Binding-site contacts:
Ligand atom N3 contacts residue ILE182 of chain 1.A at 4.3 Å.
Ligand atom C2 contacts residue LEU205 of chain 1.A at 4.1 Å (hydrophobic).
Ligand atom O5' contacts residue SER184 of chain 1.A at 4.2 Å.
Ligand atom O5' contacts residue LYS185 of chain 1.A at 3.6 Å (salt-bridge).
Ligand atom N6 contacts residue ASN48 of chain 1.G at 3.4 Å (h-bond).
Ligand atom O3B contacts residue LYS185 of chain 1.A at 3.8 Å.
Ligand atom N9 contacts residue ARG50 of chain 1.G at 4.2 Å.
Ligand atom C4' contacts residue PHE183 of chain 1.A at 3.3 Å (hydrophobic).
Ligand atom O2A contacts residue ARG50 of chain 1.G at 3.6 Å.
Ligand atom C6 contacts residue ARG50 of chain 1.G at 3.3 Å.
Ligand atom O3A contacts residue LYS185 of chain 1.A at 3.4 Å.
Ligand atom O1A contacts residue PHE333 of chain 1.A at 3.9 Å.
Ligand atom C5 contacts residue ARG50 of chain 1.G at 3.4 Å.
Ligand atom O4' contacts residue PHE183 of chain 1.A at 4.0 Å.
Ligand atom C5' contacts residue PHE183 of chain 1.A at 3.3 Å (hydrophobic).
Ligand atom O5' contacts residue PHE183 of chain 1.A at 3.8 Å.
Ligand atom N3 contacts residue ARG50 of chain 1.G at 4.1 Å.
Ligand atom C2' contacts residue ARG50 of chain 1.G at 4.2 Å.
Ligand atom C6 contacts residue ASN48 of chain 1.G at 4.1 Å.
Ligand atom N1 contacts residue ARG50 of chain 1.G at 2.9 Å (salt-bridge).
Ligand atom O2G contacts residue ARG50 of chain 1.G at 2.5 Å (salt-bridge).
Ligand atom O3G contacts residue ARG50 of chain 1.G at 3.8 Å.
Ligand atom N1 contacts residue ASN48 of chain 1.G at 3.9 Å.
Ligand atom N1 contacts residue ILE49 of chain 1.G at 3.8 Å.
Ligand atom C1' contacts residue ILE182 of chain 1.A at 3.7 Å (hydrophobic).
Ligand atom C4 contacts residue ARG50 of chain 1.G at 4.0 Å.
Ligand atom O1B contacts residue LYS185 of chain 1.A at 2.2 Å.
Ligand atom C5' contacts residue SER184 of chain 1.A at 4.1 Å.
Ligand atom N1 contacts residue TYR330 of chain 1.A at 3.8 Å.
Ligand atom C5' contacts residue PHE333 of chain 1.A at 3.9 Å (hydrophobic).
Ligand atom N7 contacts residue ARG50 of chain 1.G at 3.2 Å.
Ligand atom PG contacts residue ARG50 of chain 1.G at 3.9 Å.
Ligand atom C8 contacts residue ARG50 of chain 1.G at 3.4 Å.
Ligand atom N6 contacts residue ARG50 of chain 1.G at 3.2 Å.
Ligand atom O4' contacts residue ILE182 of chain 1.A at 3.2 Å.
Ligand atom PB contacts residue LYS185 of chain 1.A at 3.5 Å.
Ligand atom C2 contacts residue ARG50 of chain 1.G at 3.5 Å.
Ligand atom N6 contacts residue TYR330 of chain 1.A at 3.0 Å (h-bond).
Ligand atom O1A contacts residue GLY334 of chain 1.A at 3.3 Å.
Ligand atom C6 contacts residue TYR330 of chain 1.A at 3.7 Å (hydrophobic).

The protein below binds the small molecule below.
Small molecule (SMILES): Nc1ncnc2c1ncn2[C@@H]1O[C@H](COP(=O)(O)OP(=O)(O)OP(O)(O)=S)[C@@H](O)[C@H]1O

Sequence of chain 1.G:
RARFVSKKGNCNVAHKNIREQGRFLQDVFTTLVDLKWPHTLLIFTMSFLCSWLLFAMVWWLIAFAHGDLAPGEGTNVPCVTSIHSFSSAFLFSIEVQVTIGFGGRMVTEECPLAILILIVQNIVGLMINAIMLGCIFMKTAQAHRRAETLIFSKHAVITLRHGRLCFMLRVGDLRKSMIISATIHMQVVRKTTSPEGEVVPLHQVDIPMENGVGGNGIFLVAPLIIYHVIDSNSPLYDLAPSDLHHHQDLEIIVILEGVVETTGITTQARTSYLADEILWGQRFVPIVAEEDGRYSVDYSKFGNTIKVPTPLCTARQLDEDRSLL

Sequence of chain 1.A:
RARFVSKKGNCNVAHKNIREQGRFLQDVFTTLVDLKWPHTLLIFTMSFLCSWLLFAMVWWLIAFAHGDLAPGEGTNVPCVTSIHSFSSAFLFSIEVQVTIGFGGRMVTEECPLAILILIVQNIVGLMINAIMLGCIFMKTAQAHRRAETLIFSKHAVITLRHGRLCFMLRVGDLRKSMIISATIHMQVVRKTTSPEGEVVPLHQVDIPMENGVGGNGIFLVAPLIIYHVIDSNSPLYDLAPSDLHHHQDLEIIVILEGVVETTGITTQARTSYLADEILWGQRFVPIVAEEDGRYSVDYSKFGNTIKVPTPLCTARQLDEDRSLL